Binding-site contacts:
Ligand atom N10 contacts residue B6Y1 of chain 1.C at 0.1 Å (h-bond).
Ligand atom C12 contacts residue B6Y1 of chain 1.C at 0.2 Å.
Ligand atom C13 contacts residue B6Y1 of chain 1.C at 0.2 Å.
Ligand atom C02 contacts residue B6Y1 of chain 1.C at 0.2 Å.
Ligand atom O21 contacts residue B6Y1 of chain 1.C at 0.4 Å (h-bond).
Ligand atom C05 contacts residue B6Y1 of chain 1.C at 0.2 Å.
Ligand atom O18 contacts residue HIS173 of chain 1.A at 2.7 Å (h-bond).
Ligand atom C19 contacts residue B6Y1 of chain 1.C at 0.1 Å.
Ligand atom N15 contacts residue B6Y1 of chain 1.C at 0.2 Å (h-bond).
Ligand atom C11 contacts residue CYS155 of chain 1.A at 2.7 Å (hydrophobic).
Ligand atom C04 contacts residue B6Y1 of chain 1.C at 0.2 Å.
Ligand atom O20 contacts residue CYS155 of chain 1.A at 2.6 Å (h-bond).
Ligand atom C16 contacts residue B6Y1 of chain 1.C at 0.0 Å.
Ligand atom N15 contacts residue GLU176 of chain 1.A at 3.0 Å (salt-bridge).
Ligand atom C19 contacts residue CYS155 of chain 1.A at 1.8 Å (hydrophobic).
Ligand atom N03 contacts residue B6Y1 of chain 1.C at 0.2 Å (h-bond).
Ligand atom O18 contacts residue B6Y1 of chain 1.C at 0.5 Å (h-bond).
Ligand atom N10 contacts residue CYS155 of chain 1.A at 2.9 Å (h-bond).
Ligand atom C17 contacts residue B6Y1 of chain 1.C at 0.0 Å.
Ligand atom C07 contacts residue B6Y1 of chain 1.C at 0.3 Å.
Ligand atom O18 contacts residue GLU176 of chain 1.A at 3.5 Å.
Ligand atom C23 contacts residue GLU176 of chain 1.A at 3.3 Å.
Ligand atom N10 contacts residue GLN174 of chain 1.A at 3.0 Å (h-bond).
Ligand atom C23 contacts residue B6Y1 of chain 1.C at 0.2 Å.
Ligand atom C11 contacts residue B6Y1 of chain 1.C at 0.1 Å.
Ligand atom C14 contacts residue GLU176 of chain 1.A at 3.5 Å.
Ligand atom O18 contacts residue HIS182 of chain 1.A at 3.3 Å.
Ligand atom N15 contacts residue PHE150 of chain 1.A at 3.3 Å (h-bond).
Ligand atom O01 contacts residue B6Y1 of chain 1.C at 0.2 Å (h-bond).
Ligand atom O20 contacts residue GLY153 of chain 1.A at 3.5 Å (h-bond).
Ligand atom O20 contacts residue SER154 of chain 1.A at 3.5 Å (h-bond).
Ligand atom C08 contacts residue B6Y1 of chain 1.C at 0.1 Å.
Ligand atom O20 contacts residue B6Y1 of chain 1.C at 1.4 Å.
Ligand atom C06 contacts residue B6Y1 of chain 1.C at 0.2 Å.
Ligand atom O22 contacts residue B6Y1 of chain 1.C at 0.2 Å (h-bond).
Ligand atom C14 contacts residue B6Y1 of chain 1.C at 0.3 Å.
Ligand atom O01 contacts residue GLU176 of chain 1.A at 3.3 Å (salt-bridge).
Ligand atom O18 contacts residue PHE150 of chain 1.A at 3.5 Å.
Ligand atom C12 contacts residue CYS155 of chain 1.A at 3.2 Å (hydrophobic).
Ligand atom C09 contacts residue B6Y1 of chain 1.C at 0.2 Å.

This small molecule binds to this protein.
Small molecule (SMILES): CCC1(OC(=O)N[C@@H](CC(C)C)C(=O)N[C@@H](C[C@@H]2CCNC2=O)[C@@H](O)S(=O)(=O)O)CCN(C(=O)OC(C)(C)C)CC1

Sequence of chain 1.A:
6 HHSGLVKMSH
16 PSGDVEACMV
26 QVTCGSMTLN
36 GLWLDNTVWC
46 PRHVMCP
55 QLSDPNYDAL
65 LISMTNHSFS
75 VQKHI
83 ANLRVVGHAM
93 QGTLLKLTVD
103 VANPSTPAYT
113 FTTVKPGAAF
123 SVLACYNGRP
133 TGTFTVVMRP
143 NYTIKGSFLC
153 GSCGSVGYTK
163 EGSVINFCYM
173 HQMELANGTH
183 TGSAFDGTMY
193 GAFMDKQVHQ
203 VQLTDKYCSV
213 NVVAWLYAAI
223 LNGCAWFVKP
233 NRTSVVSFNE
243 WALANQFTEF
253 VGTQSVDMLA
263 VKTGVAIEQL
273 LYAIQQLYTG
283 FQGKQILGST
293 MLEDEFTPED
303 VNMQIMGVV